A protein and the small-molecule ligand that binds it are described below.
Small molecule (SMILES): CC(=O)N[C@H]1[C@H](O[C@H]2[C@H](O)[C@@H](NC(C)=O)CO[C@@H]2CO)O[C@H](CO)[C@@H](O)[C@@H]1O

Sequence of chain 1.B:
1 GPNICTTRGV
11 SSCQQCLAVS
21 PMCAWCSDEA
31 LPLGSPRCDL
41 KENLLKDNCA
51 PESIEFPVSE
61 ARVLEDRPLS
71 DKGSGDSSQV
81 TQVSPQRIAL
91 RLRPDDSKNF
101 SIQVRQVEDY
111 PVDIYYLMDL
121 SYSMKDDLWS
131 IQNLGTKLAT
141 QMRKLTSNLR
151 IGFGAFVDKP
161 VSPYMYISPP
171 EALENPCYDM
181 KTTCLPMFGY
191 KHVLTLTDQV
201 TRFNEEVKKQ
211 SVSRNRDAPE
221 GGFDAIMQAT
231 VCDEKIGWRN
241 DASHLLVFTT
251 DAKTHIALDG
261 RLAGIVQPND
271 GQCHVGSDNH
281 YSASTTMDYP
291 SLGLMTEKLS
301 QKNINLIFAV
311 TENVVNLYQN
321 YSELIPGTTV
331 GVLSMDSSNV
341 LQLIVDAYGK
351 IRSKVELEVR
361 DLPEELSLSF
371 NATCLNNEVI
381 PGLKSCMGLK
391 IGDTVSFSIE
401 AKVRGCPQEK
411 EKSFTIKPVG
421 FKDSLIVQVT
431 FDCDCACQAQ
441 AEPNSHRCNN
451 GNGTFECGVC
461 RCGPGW

Binding-site contacts:
Ligand atom C8 contacts residue ILE399 of chain 1.B at 3.7 Å (hydrophobic).
Ligand atom C3 contacts residue ASN371 of chain 1.B at 3.8 Å.
Ligand atom C8 contacts residue SER398 of chain 1.B at 3.6 Å.
Ligand atom O7 contacts residue SER398 of chain 1.B at 3.0 Å (h-bond).
Ligand atom C7 contacts residue ASN371 of chain 1.B at 3.1 Å.
Ligand atom C1 contacts residue ASN371 of chain 1.B at 1.4 Å.
Ligand atom O5 contacts residue PRO381 of chain 1.B at 4.3 Å.
Ligand atom O6 contacts residue PRO381 of chain 1.B at 3.6 Å.
Ligand atom C5 contacts residue ASN371 of chain 1.B at 3.6 Å.
Ligand atom C8 contacts residue GLU400 of chain 1.B at 3.5 Å.
Ligand atom C2 contacts residue ASN371 of chain 1.B at 2.5 Å.
Ligand atom C7 contacts residue SER398 of chain 1.B at 3.8 Å.
Ligand atom C8 contacts residue ASN371 of chain 1.B at 4.3 Å.
Ligand atom N2 contacts residue GLU400 of chain 1.B at 4.4 Å.
Ligand atom O7 contacts residue ASN371 of chain 1.B at 2.7 Å (h-bond).
Ligand atom C4 contacts residue ASN371 of chain 1.B at 4.2 Å.
Ligand atom O5 contacts residue ASN371 of chain 1.B at 2.3 Å (h-bond).
Ligand atom C8 contacts residue SER369 of chain 1.B at 4.0 Å.
Ligand atom O3 contacts residue GLU400 of chain 1.B at 4.4 Å.
Ligand atom N2 contacts residue ASN371 of chain 1.B at 3.0 Å (h-bond).